Sequence of chain 1.B:
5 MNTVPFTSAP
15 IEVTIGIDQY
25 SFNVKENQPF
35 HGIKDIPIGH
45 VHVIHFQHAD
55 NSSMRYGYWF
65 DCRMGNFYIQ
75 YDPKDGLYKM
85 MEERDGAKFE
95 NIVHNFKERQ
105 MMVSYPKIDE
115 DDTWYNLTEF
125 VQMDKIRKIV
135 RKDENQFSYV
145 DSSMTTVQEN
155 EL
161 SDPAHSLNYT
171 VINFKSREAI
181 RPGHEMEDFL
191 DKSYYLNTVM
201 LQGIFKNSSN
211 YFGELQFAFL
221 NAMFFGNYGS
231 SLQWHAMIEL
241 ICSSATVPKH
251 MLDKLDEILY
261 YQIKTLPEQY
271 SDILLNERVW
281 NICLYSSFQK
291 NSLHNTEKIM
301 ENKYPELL

Binding-site contacts:
Ligand atom C7 contacts residue LYS92 of chain 1.B at 4.1 Å.
Ligand atom C6 contacts residue TYR72 of chain 1.B at 3.8 Å (hydrophobic).
Ligand atom C contacts residue TYR72 of chain 1.B at 3.5 Å (hydrophobic).
Ligand atom N1 contacts residue GLN74 of chain 1.B at 3.1 Å (h-bond).
Ligand atom CL contacts residue PRO9 of chain 1.B at 3.8 Å.
Ligand atom C1 contacts residue TYR72 of chain 1.B at 3.7 Å (hydrophobic).
Ligand atom C4 contacts residue TYR72 of chain 1.B at 3.4 Å (hydrophobic).
Ligand atom C4 contacts residue ILE96 of chain 1.B at 3.9 Å (hydrophobic).
Ligand atom C contacts residue GLU87 of chain 1.B at 4.2 Å.
Ligand atom C3 contacts residue TYR72 of chain 1.B at 3.4 Å (hydrophobic).
Ligand atom CL contacts residue PHE10 of chain 1.B at 3.5 Å.
Ligand atom C2 contacts residue TYR72 of chain 1.B at 3.4 Å (hydrophobic).
Ligand atom C contacts residue PHE93 of chain 1.B at 3.9 Å (hydrophobic).
Ligand atom CL contacts residue PHE100 of chain 1.B at 3.9 Å.
Ligand atom N1 contacts residue THR11 of chain 1.B at 3.6 Å.
Ligand atom CL contacts residue THR11 of chain 1.B at 3.5 Å.
Ligand atom C2 contacts residue THR11 of chain 1.B at 4.4 Å.
Ligand atom C5 contacts residue PRO9 of chain 1.B at 3.8 Å (hydrophobic).
Ligand atom N1 contacts residue TYR72 of chain 1.B at 3.7 Å.
Ligand atom C4 contacts residue PRO9 of chain 1.B at 4.4 Å (hydrophobic).
Ligand atom C4 contacts residue THR11 of chain 1.B at 3.9 Å.
Ligand atom C6 contacts residue GLN74 of chain 1.B at 4.4 Å.
Ligand atom C1 contacts residue GLU87 of chain 1.B at 3.7 Å.
Ligand atom CL contacts residue TYR72 of chain 1.B at 4.0 Å.
Ligand atom C5 contacts residue TYR72 of chain 1.B at 3.4 Å (hydrophobic).
Ligand atom C3 contacts residue THR11 of chain 1.B at 3.4 Å.
Ligand atom N contacts residue LYS92 of chain 1.B at 3.7 Å.
Ligand atom C1 contacts residue LYS92 of chain 1.B at 4.1 Å.
Ligand atom CL contacts residue ILE96 of chain 1.B at 4.0 Å.
Ligand atom C5 contacts residue ILE96 of chain 1.B at 3.8 Å (hydrophobic).
Ligand atom C5 contacts residue PHE93 of chain 1.B at 4.2 Å (hydrophobic).

A protein and the small-molecule ligand that binds it are described below.
Small molecule (SMILES): N#C[C@H](N)c1cccc(Cl)c1